Binding-site contacts:
Ligand atom C1 contacts residue ASN218 of chain 1.C at 1.4 Å.
Ligand atom O5 contacts residue THR220 of chain 1.C at 4.3 Å.
Ligand atom C3 contacts residue ASN218 of chain 1.C at 3.8 Å.
Ligand atom C1 contacts residue THR220 of chain 1.C at 4.4 Å.
Ligand atom O5 contacts residue ASN218 of chain 1.C at 2.4 Å (h-bond).
Ligand atom C8 contacts residue ASN218 of chain 1.C at 4.0 Å.
Ligand atom C4 contacts residue ASN218 of chain 1.C at 4.2 Å.
Ligand atom C7 contacts residue GLU449 of chain 1.B at 4.3 Å.
Ligand atom C5 contacts residue THR220 of chain 1.C at 4.4 Å.
Ligand atom C2 contacts residue ASN218 of chain 1.C at 2.5 Å.
Ligand atom C7 contacts residue ASN218 of chain 1.C at 3.2 Å.
Ligand atom O5 contacts residue THR93 of chain 1.C at 4.3 Å.
Ligand atom N2 contacts residue ASN218 of chain 1.C at 2.9 Å (h-bond).
Ligand atom C8 contacts residue GLU449 of chain 1.B at 4.0 Å.
Ligand atom O7 contacts residue GLU449 of chain 1.B at 4.3 Å.
Ligand atom C6 contacts residue THR93 of chain 1.C at 4.3 Å.
Ligand atom C5 contacts residue ASN218 of chain 1.C at 3.7 Å.
Ligand atom O7 contacts residue ASN218 of chain 1.C at 3.1 Å (h-bond).

The protein below binds the small molecule below.
Small molecule (SMILES): CC(=O)N[C@@H]1[C@@H](O)[C@H](O)[C@@H](CO)O[C@H]1O

Sequence of chain 1.C:
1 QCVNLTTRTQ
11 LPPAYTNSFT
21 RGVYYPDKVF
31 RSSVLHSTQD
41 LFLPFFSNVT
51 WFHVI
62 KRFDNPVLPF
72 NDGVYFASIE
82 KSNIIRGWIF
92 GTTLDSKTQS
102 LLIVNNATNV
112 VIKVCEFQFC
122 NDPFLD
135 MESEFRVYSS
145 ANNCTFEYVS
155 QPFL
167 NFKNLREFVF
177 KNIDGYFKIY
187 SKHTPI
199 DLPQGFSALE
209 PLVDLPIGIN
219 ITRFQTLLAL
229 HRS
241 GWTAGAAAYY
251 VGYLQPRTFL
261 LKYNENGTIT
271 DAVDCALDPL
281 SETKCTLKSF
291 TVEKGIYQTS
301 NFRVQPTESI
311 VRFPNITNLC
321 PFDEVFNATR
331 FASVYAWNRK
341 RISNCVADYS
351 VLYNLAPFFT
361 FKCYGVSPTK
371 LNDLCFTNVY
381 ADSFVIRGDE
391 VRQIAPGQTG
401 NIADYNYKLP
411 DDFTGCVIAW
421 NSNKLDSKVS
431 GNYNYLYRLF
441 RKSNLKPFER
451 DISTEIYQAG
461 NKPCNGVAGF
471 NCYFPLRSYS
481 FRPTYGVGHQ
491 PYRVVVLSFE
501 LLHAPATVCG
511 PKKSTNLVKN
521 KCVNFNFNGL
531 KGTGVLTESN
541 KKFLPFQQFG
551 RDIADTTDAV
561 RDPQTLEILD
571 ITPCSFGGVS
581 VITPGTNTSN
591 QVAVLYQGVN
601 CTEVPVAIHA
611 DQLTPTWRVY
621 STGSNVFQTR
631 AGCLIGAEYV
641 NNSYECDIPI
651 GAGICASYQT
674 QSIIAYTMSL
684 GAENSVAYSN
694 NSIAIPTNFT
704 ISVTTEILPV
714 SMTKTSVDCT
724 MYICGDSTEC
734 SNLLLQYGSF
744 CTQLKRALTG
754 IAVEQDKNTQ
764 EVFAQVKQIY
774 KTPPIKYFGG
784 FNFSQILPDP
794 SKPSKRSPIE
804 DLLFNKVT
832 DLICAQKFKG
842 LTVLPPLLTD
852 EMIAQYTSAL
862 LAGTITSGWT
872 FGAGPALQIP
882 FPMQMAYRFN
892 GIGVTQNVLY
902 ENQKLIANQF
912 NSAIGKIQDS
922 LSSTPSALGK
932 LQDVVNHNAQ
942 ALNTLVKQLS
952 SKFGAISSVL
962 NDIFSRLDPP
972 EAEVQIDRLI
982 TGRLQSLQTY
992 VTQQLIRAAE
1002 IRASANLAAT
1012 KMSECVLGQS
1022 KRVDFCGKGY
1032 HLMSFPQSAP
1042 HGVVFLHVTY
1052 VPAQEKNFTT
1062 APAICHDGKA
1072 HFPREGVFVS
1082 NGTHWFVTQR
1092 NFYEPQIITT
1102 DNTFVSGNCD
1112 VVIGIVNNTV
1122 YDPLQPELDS

Sequence of chain 1.B:
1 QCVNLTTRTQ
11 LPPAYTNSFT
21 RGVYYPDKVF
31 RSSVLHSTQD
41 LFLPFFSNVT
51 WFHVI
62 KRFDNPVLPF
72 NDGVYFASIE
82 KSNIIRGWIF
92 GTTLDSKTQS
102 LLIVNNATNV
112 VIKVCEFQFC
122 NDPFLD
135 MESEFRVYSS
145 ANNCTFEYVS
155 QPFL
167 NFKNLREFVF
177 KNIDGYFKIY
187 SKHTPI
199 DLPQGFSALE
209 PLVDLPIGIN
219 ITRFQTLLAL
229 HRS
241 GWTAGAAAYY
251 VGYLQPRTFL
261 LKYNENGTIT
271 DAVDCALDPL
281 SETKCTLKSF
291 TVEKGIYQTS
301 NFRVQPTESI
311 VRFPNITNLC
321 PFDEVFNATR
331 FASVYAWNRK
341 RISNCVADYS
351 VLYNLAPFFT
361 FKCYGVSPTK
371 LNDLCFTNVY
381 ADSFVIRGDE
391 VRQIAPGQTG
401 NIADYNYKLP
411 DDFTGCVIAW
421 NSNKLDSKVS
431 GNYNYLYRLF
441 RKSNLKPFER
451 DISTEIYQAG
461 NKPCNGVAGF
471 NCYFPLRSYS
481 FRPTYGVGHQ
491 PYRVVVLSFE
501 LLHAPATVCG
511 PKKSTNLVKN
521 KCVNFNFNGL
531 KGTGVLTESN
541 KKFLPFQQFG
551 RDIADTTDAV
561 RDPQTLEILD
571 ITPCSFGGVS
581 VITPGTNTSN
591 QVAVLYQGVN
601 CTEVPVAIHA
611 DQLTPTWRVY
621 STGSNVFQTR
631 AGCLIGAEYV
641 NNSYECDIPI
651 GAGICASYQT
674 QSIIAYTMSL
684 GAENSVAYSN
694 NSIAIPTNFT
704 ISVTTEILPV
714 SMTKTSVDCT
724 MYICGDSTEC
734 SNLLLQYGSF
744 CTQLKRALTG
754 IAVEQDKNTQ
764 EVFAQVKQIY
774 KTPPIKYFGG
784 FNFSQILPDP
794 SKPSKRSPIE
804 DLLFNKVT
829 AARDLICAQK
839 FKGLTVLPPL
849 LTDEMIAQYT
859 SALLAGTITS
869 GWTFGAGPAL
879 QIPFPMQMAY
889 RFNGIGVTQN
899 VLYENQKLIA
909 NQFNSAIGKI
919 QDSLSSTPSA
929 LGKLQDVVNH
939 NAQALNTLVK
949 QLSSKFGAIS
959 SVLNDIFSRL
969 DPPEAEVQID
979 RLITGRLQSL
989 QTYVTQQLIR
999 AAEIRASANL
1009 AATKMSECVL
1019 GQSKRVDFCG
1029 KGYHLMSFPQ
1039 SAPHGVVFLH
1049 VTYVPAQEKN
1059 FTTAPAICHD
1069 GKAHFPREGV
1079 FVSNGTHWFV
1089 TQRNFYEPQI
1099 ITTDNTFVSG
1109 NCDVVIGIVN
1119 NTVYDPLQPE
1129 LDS